Sequence of chain 1.B:
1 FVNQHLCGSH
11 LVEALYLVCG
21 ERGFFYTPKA

Sequence of chain 1.A:
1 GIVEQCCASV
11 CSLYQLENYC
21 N

This small molecule binds to this protein.
Small molecule (SMILES): CC(C)[C@H]([NH3+])C(=O)N[C@@H](Cc1ccc(O)cc1)C(=O)N[C@@H](Cc1ccc(O)cc1)C(=O)N[C@@H](CCCNC(N)=[NH2+])C(=O)O

Binding-site contacts:
Ligand atom CG contacts residue ASN3 of chain 1.B at 4.2 Å.
Ligand atom CD2 contacts residue LEU6 of chain 1.B at 4.1 Å (hydrophobic).
Ligand atom NH1 contacts residue ASN3 of chain 1.B at 3.4 Å.
Ligand atom CA contacts residue ASN3 of chain 1.B at 3.5 Å.
Ligand atom NE contacts residue ASN3 of chain 1.B at 3.7 Å.
Ligand atom C contacts residue GLN4 of chain 1.B at 3.5 Å.
Ligand atom CB contacts residue GLN4 of chain 1.B at 3.5 Å.
Ligand atom C contacts residue ASN3 of chain 1.B at 3.2 Å.
Ligand atom O contacts residue HIS5 of chain 1.B at 3.2 Å (h-bond).
Ligand atom CG1 contacts residue HIS5 of chain 1.B at 3.9 Å.
Ligand atom C contacts residue HIS5 of chain 1.B at 3.7 Å.
Ligand atom CB contacts residue ASN3 of chain 1.B at 3.3 Å.
Ligand atom CB contacts residue VAL10 of chain 1.A at 3.7 Å (hydrophobic).
Ligand atom CD contacts residue ASN3 of chain 1.B at 3.7 Å.
Ligand atom CG1 contacts residue HIS10 of chain 1.B at 3.9 Å.
Ligand atom O contacts residue ASN3 of chain 1.B at 4.2 Å.
Ligand atom CA contacts residue HIS5 of chain 1.B at 3.5 Å.
Ligand atom O contacts residue GLN4 of chain 1.B at 4.2 Å.
Ligand atom CE2 contacts residue VAL2 of chain 1.B at 3.7 Å (hydrophobic).
Ligand atom NH2 contacts residue VAL10 of chain 1.A at 4.1 Å.
Ligand atom CG contacts residue VAL10 of chain 1.A at 3.9 Å (hydrophobic).
Ligand atom NE contacts residue VAL10 of chain 1.A at 3.9 Å.
Ligand atom NH2 contacts residue ASN3 of chain 1.B at 3.5 Å (h-bond).
Ligand atom N contacts residue ASN3 of chain 1.B at 2.8 Å (h-bond).
Ligand atom CG contacts residue GLN4 of chain 1.B at 4.2 Å.
Ligand atom C contacts residue HIS5 of chain 1.B at 4.1 Å.
Ligand atom CA contacts residue GLN4 of chain 1.B at 3.1 Å.
Ligand atom N contacts residue GLN4 of chain 1.B at 2.9 Å (h-bond).
Ligand atom N contacts residue HIS5 of chain 1.B at 3.0 Å (h-bond).
Ligand atom CG contacts residue ASN3 of chain 1.B at 4.2 Å.
Ligand atom CZ contacts residue ASN3 of chain 1.B at 3.5 Å.
Ligand atom CG2 contacts residue CYS7 of chain 1.B at 4.2 Å (hydrophobic).
Ligand atom OH contacts residue HIS10 of chain 1.B at 3.6 Å.
Ligand atom CA contacts residue VAL10 of chain 1.A at 3.6 Å (hydrophobic).
Ligand atom CZ contacts residue HIS10 of chain 1.B at 4.1 Å.
Ligand atom N contacts residue VAL10 of chain 1.A at 4.1 Å.
Ligand atom CA contacts residue ASN3 of chain 1.B at 3.4 Å.
Ligand atom CD2 contacts residue GLN4 of chain 1.B at 3.8 Å.
Ligand atom CD2 contacts residue VAL2 of chain 1.B at 3.7 Å (hydrophobic).
Ligand atom CE2 contacts residue LEU6 of chain 1.B at 4.0 Å (hydrophobic).